The protein below binds the small molecule below.
Small molecule (SMILES): Nc1ncnc2c1ncn2[C@@H]1O[C@H](COP(=O)(O)OP(=O)(O)OP(O)(O)=S)[C@@H](O)[C@H]1O

Binding-site contacts:
Ligand atom O2' contacts residue GLY413 of chain 1.D at 3.4 Å.
Ligand atom PA contacts residue MG1 of chain 1.KA at 3.4 Å.
Ligand atom O5' contacts residue GLY31 of chain 1.D at 3.5 Å (h-bond).
Ligand atom O1A contacts residue GLY31 of chain 1.D at 3.4 Å (h-bond).
Ligand atom O1B contacts residue MG1 of chain 1.KA at 2.2 Å.
Ligand atom O2B contacts residue THR88 of chain 1.D at 3.3 Å (h-bond).
Ligand atom O2' contacts residue ASP494 of chain 1.D at 2.9 Å (salt-bridge).
Ligand atom O2B contacts residue GLY87 of chain 1.D at 3.2 Å.
Ligand atom O3G contacts residue TL1 of chain 1.IA at 2.8 Å.
Ligand atom O3G contacts residue GLY52 of chain 1.D at 3.5 Å (h-bond).
Ligand atom O1B contacts residue ASP86 of chain 1.D at 2.8 Å (salt-bridge).
Ligand atom C6 contacts residue ASN478 of chain 1.D at 3.6 Å.
Ligand atom O3G contacts residue THR89 of chain 1.D at 3.4 Å (h-bond).
Ligand atom O3A contacts residue THR89 of chain 1.D at 3.6 Å (h-bond).
Ligand atom S1G contacts residue ASP51 of chain 1.D at 3.4 Å (salt-bridge).
Ligand atom N3 contacts residue GLY414 of chain 1.D at 3.6 Å.
Ligand atom O3' contacts residue ASP494 of chain 1.D at 2.8 Å (salt-bridge).
Ligand atom C2' contacts residue ASP494 of chain 1.D at 3.3 Å.
Ligand atom N1 contacts residue ASN478 of chain 1.D at 3.5 Å.
Ligand atom O1A contacts residue TL1 of chain 1.IA at 3.0 Å.
Ligand atom C2 contacts residue TYR477 of chain 1.D at 3.4 Å (hydrophobic).
Ligand atom PB contacts residue MG1 of chain 1.KA at 3.3 Å.
Ligand atom N6 contacts residue ALA480 of chain 1.D at 3.5 Å.
Ligand atom O2B contacts residue THR90 of chain 1.D at 2.7 Å (h-bond).
Ligand atom C5 contacts residue PRO32 of chain 1.D at 3.6 Å (hydrophobic).
Ligand atom N6 contacts residue ILE492 of chain 1.D at 3.5 Å.
Ligand atom O2A contacts residue MG1 of chain 1.KA at 2.1 Å.
Ligand atom O3B contacts residue THR89 of chain 1.D at 3.2 Å (h-bond).
Ligand atom O1B contacts residue GLY87 of chain 1.D at 3.2 Å (h-bond).
Ligand atom C2 contacts residue ALA479 of chain 1.D at 3.4 Å (hydrophobic).
Ligand atom O1A contacts residue THR29 of chain 1.D at 3.5 Å (h-bond).
Ligand atom O3B contacts residue THR88 of chain 1.D at 3.3 Å (h-bond).
Ligand atom O2' contacts residue GLY414 of chain 1.D at 2.5 Å (h-bond).
Ligand atom PG contacts residue MG1 of chain 1.KA at 3.4 Å.
Ligand atom N6 contacts residue ASN478 of chain 1.D at 2.8 Å (h-bond).
Ligand atom O2G contacts residue MG1 of chain 1.KA at 2.1 Å.
Ligand atom C3' contacts residue ASP494 of chain 1.D at 3.2 Å.
Ligand atom O2B contacts residue THR89 of chain 1.D at 3.0 Å (h-bond).
Ligand atom N1 contacts residue ALA479 of chain 1.D at 2.7 Å (h-bond).
Ligand atom S1G contacts residue THR88 of chain 1.D at 3.2 Å (h-bond).

Sequence of chain 1.D:
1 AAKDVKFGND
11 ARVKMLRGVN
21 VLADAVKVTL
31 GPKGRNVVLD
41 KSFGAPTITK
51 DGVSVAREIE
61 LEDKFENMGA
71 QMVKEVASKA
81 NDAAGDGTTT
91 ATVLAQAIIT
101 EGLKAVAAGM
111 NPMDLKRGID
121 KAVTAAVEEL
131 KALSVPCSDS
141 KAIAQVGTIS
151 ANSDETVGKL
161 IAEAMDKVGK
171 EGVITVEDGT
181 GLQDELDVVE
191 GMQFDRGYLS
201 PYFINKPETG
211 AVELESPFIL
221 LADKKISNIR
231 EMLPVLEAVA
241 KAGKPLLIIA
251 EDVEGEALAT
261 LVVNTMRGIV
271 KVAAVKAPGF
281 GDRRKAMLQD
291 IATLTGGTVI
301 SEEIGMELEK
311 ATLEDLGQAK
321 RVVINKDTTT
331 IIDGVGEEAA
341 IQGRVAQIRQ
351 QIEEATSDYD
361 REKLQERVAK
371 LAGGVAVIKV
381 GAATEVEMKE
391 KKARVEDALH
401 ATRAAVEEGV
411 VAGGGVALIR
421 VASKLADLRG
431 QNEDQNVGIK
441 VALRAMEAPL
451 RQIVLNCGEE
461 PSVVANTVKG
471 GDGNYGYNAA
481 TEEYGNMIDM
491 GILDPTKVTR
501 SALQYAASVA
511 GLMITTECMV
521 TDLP